Sequence of chain 21.K:
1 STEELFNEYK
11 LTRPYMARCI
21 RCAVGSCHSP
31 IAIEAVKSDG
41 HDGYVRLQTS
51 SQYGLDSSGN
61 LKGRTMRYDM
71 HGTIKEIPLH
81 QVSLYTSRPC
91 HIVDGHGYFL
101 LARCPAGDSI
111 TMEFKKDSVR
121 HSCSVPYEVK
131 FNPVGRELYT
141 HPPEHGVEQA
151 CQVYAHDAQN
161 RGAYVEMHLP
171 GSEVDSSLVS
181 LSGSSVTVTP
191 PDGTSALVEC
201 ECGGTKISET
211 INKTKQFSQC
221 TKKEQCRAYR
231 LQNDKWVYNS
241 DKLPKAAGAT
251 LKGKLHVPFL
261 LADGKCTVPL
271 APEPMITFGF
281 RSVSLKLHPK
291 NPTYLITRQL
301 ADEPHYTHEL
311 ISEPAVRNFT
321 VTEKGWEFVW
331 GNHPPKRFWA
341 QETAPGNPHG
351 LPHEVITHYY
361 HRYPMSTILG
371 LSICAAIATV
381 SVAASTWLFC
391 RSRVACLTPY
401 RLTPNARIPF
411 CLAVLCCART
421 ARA

Binding-site contacts:
Ligand atom N2 contacts residue ASN212 of chain 21.K at 2.9 Å (h-bond).
Ligand atom O7 contacts residue ASN212 of chain 21.K at 4.1 Å.
Ligand atom C7 contacts residue ASN212 of chain 21.K at 3.7 Å.
Ligand atom C3 contacts residue ASN212 of chain 21.K at 3.8 Å.
Ligand atom N2 contacts residue ILE211 of chain 21.K at 4.0 Å.
Ligand atom C5 contacts residue ASN212 of chain 21.K at 3.7 Å.
Ligand atom C4 contacts residue ASN212 of chain 21.K at 4.2 Å.
Ligand atom C1 contacts residue ASN212 of chain 21.K at 1.4 Å.
Ligand atom C2 contacts residue ASN212 of chain 21.K at 2.5 Å.
Ligand atom O5 contacts residue ASN212 of chain 21.K at 2.4 Å (h-bond).
Ligand atom C1 contacts residue ILE211 of chain 21.K at 4.2 Å (hydrophobic).

This small molecule binds to this protein.
Small molecule (SMILES): CC(=O)N[C@@H]1[C@@H](O)[C@H](O)[C@@H](CO)O[C@H]1O